A protein and the small-molecule ligand that binds it are described below.
Small molecule (SMILES): Cc1cc(CCCOc2c(C)cc(-c3noc(C(F)(F)F)n3)cc2C)on1

Sequence of chain 18.C:
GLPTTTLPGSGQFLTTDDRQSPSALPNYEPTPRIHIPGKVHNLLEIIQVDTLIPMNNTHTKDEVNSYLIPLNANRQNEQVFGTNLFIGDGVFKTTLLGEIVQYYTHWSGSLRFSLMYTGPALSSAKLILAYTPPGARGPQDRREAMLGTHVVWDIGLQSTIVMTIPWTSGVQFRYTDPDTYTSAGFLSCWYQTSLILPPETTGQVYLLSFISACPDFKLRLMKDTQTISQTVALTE

Sequence of chain 18.A:
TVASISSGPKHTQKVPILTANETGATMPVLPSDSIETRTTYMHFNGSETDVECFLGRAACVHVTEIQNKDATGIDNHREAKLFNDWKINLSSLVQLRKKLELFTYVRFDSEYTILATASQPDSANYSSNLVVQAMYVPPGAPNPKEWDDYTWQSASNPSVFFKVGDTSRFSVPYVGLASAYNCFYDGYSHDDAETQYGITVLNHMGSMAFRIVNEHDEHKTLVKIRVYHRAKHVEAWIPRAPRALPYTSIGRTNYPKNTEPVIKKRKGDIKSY

Binding-site contacts:
Ligand atom O1A contacts residue PRO174 of chain 18.A at 3.5 Å.
Ligand atom F3 contacts residue PRO174 of chain 18.A at 2.9 Å.
Ligand atom C2B contacts residue ILE104 of chain 18.A at 3.8 Å (hydrophobic).
Ligand atom O1A contacts residue ALA24 of chain 18.C at 3.3 Å.
Ligand atom F1 contacts residue PHE186 of chain 18.A at 3.8 Å.
Ligand atom C1C contacts residue TYR197 of chain 18.A at 3.5 Å (hydrophobic).
Ligand atom C3C contacts residue TYR128 of chain 18.A at 3.3 Å (hydrophobic).
Ligand atom CM2 contacts residue MET224 of chain 18.A at 3.5 Å (hydrophobic).
Ligand atom F1 contacts residue ALA150 of chain 18.A at 3.8 Å.
Ligand atom N1A contacts residue PRO174 of chain 18.A at 3.5 Å.
Ligand atom N3A contacts residue PHE186 of chain 18.A at 3.4 Å.
Ligand atom N1A contacts residue ALA24 of chain 18.C at 3.2 Å.
Ligand atom F3 contacts residue MET151 of chain 18.A at 3.7 Å.
Ligand atom O1 contacts residue MET221 of chain 18.A at 3.7 Å.
Ligand atom C5B contacts residue TYR152 of chain 18.A at 3.5 Å (hydrophobic).
Ligand atom CM6 contacts residue VAL188 of chain 18.A at 3.8 Å (hydrophobic).
Ligand atom CM2 contacts residue ILE104 of chain 18.A at 3.6 Å (hydrophobic).
Ligand atom CM3 contacts residue ASN219 of chain 18.A at 3.8 Å.
Ligand atom F2 contacts residue VAL176 of chain 18.A at 2.7 Å.
Ligand atom CM6 contacts residue TYR152 of chain 18.A at 3.4 Å (hydrophobic).
Ligand atom C2C contacts residue ILE104 of chain 18.A at 3.8 Å (hydrophobic).
Ligand atom CM4 contacts residue VAL176 of chain 18.A at 3.8 Å (hydrophobic).
Ligand atom C2C contacts residue TYR128 of chain 18.A at 3.2 Å (hydrophobic).
Ligand atom C3A contacts residue PHE186 of chain 18.A at 3.7 Å (hydrophobic).
Ligand atom C1C contacts residue TYR128 of chain 18.A at 3.5 Å (hydrophobic).
Ligand atom F3 contacts residue TYR152 of chain 18.A at 3.6 Å.
Ligand atom F3 contacts residue ALA150 of chain 18.A at 2.7 Å.
Ligand atom CM2 contacts residue TYR128 of chain 18.A at 3.4 Å (hydrophobic).
Ligand atom C3 contacts residue LEU106 of chain 18.A at 3.8 Å (hydrophobic).
Ligand atom F1 contacts residue MET224 of chain 18.A at 3.6 Å.
Ligand atom C6B contacts residue TYR152 of chain 18.A at 3.6 Å (hydrophobic).
Ligand atom F3 contacts residue VAL176 of chain 18.A at 3.6 Å.
Ligand atom F3 contacts residue SER175 of chain 18.A at 2.8 Å.
Ligand atom C4 contacts residue TYR197 of chain 18.A at 3.4 Å (hydrophobic).
Ligand atom CM6 contacts residue LEU25 of chain 18.C at 3.8 Å (hydrophobic).
Ligand atom C2A contacts residue PHE186 of chain 18.A at 3.5 Å (hydrophobic).
Ligand atom C3B contacts residue MET224 of chain 18.A at 3.6 Å (hydrophobic).
Ligand atom C2A contacts residue TYR152 of chain 18.A at 3.7 Å (hydrophobic).
Ligand atom CM4 contacts residue ALA150 of chain 18.A at 3.6 Å (hydrophobic).
Ligand atom N3A contacts residue TYR152 of chain 18.A at 3.8 Å.

Sequence of chain 19.C:
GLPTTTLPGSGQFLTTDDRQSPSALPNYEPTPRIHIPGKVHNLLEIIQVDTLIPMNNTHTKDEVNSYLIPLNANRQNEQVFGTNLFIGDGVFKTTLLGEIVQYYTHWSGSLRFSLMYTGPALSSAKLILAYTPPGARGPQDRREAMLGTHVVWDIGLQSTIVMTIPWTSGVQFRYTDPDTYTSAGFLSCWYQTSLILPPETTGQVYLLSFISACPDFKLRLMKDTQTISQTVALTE